The protein below binds the small molecule below.
Small molecule (SMILES): CC(=O)N[C@H]1CO[C@H](CO[C@@H]2O[C@@H](C)[C@@H](O)[C@@H](O)[C@@H]2O)[C@@H](O)[C@@H]1O[C@@H]1O[C@@H](C)[C@@H](O)[C@@H](O)[C@@H]1O

Binding-site contacts:
Ligand atom O6 contacts residue THR36 of chain 1.A at 3.9 Å.
Ligand atom C3 contacts residue ASN34 of chain 1.A at 3.8 Å.
Ligand atom C5 contacts residue ASN34 of chain 1.A at 3.6 Å.
Ligand atom C5 contacts residue THR36 of chain 1.A at 4.4 Å.
Ligand atom N2 contacts residue ASN34 of chain 1.A at 2.9 Å (h-bond).
Ligand atom C2 contacts residue ASN34 of chain 1.A at 2.4 Å.
Ligand atom C4 contacts residue ASN34 of chain 1.A at 4.2 Å.
Ligand atom O3 contacts residue THR36 of chain 1.A at 4.1 Å.
Ligand atom C4 contacts residue THR36 of chain 1.A at 4.4 Å.
Ligand atom O5 contacts residue ASN34 of chain 1.A at 2.4 Å (h-bond).
Ligand atom C3 contacts residue ILE37 of chain 1.A at 4.3 Å (hydrophobic).
Ligand atom O5 contacts residue THR36 of chain 1.A at 4.1 Å.
Ligand atom C3 contacts residue SER40 of chain 1.A at 4.0 Å.
Ligand atom C4 contacts residue SER40 of chain 1.A at 4.1 Å.
Ligand atom C7 contacts residue ASN34 of chain 1.A at 3.5 Å.
Ligand atom C3 contacts residue THR36 of chain 1.A at 3.9 Å.
Ligand atom O2 contacts residue ILE37 of chain 1.A at 4.4 Å.
Ligand atom O7 contacts residue ASN34 of chain 1.A at 3.6 Å (h-bond).
Ligand atom O3 contacts residue ILE37 of chain 1.A at 3.6 Å.
Ligand atom C1 contacts residue THR36 of chain 1.A at 3.6 Å.
Ligand atom C1 contacts residue ASN34 of chain 1.A at 1.4 Å.
Ligand atom C5 contacts residue THR36 of chain 1.A at 4.2 Å.
Ligand atom O3 contacts residue SER40 of chain 1.A at 3.6 Å (h-bond).

Sequence of chain 1.A:
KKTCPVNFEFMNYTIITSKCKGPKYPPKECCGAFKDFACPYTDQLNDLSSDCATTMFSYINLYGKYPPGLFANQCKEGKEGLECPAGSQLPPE